Sequence of chain 2.B:
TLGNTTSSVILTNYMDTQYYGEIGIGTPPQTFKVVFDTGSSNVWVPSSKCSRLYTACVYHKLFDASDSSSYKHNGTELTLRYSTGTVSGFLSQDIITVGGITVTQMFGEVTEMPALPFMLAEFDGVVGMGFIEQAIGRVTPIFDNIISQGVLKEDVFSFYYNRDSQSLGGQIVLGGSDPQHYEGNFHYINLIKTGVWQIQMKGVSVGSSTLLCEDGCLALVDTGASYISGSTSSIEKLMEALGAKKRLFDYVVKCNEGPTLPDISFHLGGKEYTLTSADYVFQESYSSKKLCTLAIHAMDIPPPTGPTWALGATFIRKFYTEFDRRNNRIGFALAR

Binding-site contacts:
Ligand atom C32 contacts residue VAL36 of chain 2.B at 3.7 Å (hydrophobic).
Ligand atom C33 contacts residue VAL36 of chain 2.B at 3.7 Å (hydrophobic).
Ligand atom O30 contacts residue THR18 of chain 2.B at 3.5 Å (h-bond).
Ligand atom O15 contacts residue THR85 of chain 2.B at 3.2 Å (h-bond).
Ligand atom C22 contacts residue ASP38 of chain 2.B at 3.4 Å.
Ligand atom O24 contacts residue GLN19 of chain 2.B at 3.6 Å.
Ligand atom C37 contacts residue THR227 of chain 2.B at 3.3 Å.
Ligand atom C36 contacts residue ALA122 of chain 2.B at 3.5 Å (hydrophobic).
Ligand atom O12 contacts residue TYR83 of chain 2.B at 3.6 Å.
Ligand atom C37 contacts residue ALA229 of chain 2.B at 3.4 Å (hydrophobic).
Ligand atom C25 contacts residue GLY40 of chain 2.B at 3.2 Å.
Ligand atom O11 contacts residue SER84 of chain 2.B at 3.6 Å (h-bond).
Ligand atom O11 contacts residue ILE305 of chain 2.B at 3.4 Å.
Ligand atom C36 contacts residue GLN19 of chain 2.B at 3.7 Å.
Ligand atom C20 contacts residue GLY40 of chain 2.B at 3.7 Å.
Ligand atom C27 contacts residue GLY40 of chain 2.B at 3.6 Å.
Ligand atom C31 contacts residue GLY228 of chain 2.B at 3.6 Å.
Ligand atom C31 contacts residue THR18 of chain 2.B at 3.3 Å.
Ligand atom C22 contacts residue ASP226 of chain 2.B at 3.5 Å.
Ligand atom O30 contacts residue GLN19 of chain 2.B at 3.4 Å.
Ligand atom C25 contacts residue LEU224 of chain 2.B at 3.7 Å (hydrophobic).
Ligand atom O12 contacts residue SER84 of chain 2.B at 2.9 Å (h-bond).
Ligand atom C35 contacts residue THR309 of chain 2.B at 3.3 Å.
Ligand atom C5 contacts residue TYR83 of chain 2.B at 3.6 Å (hydrophobic).
Ligand atom C32 contacts residue GLY228 of chain 2.B at 3.3 Å.
Ligand atom C23 contacts residue GLY40 of chain 2.B at 3.3 Å.
Ligand atom C31 contacts residue SER230 of chain 2.B at 3.4 Å.
Ligand atom N14 contacts residue ASP38 of chain 2.B at 2.7 Å (salt-bridge).
Ligand atom O24 contacts residue DMS1 of chain 2.H at 3.2 Å (h-bond).
Ligand atom C34 contacts residue VAL127 of chain 2.B at 3.4 Å (hydrophobic).
Ligand atom N4 contacts residue ASP226 of chain 2.B at 3.6 Å.
Ligand atom C36 contacts residue PRO118 of chain 2.B at 3.6 Å (hydrophobic).
Ligand atom N14 contacts residue ASP226 of chain 2.B at 2.8 Å (salt-bridge).
Ligand atom C22 contacts residue GLY228 of chain 2.B at 3.3 Å.
Ligand atom C33 contacts residue ASP38 of chain 2.B at 3.4 Å.
Ligand atom O30 contacts residue TYR20 of chain 2.B at 3.1 Å (h-bond).
Ligand atom C23 contacts residue ASP38 of chain 2.B at 3.3 Å.
Ligand atom C35 contacts residue GLN135 of chain 2.B at 3.3 Å.
Ligand atom C36 contacts residue LEU121 of chain 2.B at 3.6 Å (hydrophobic).
Ligand atom O28 contacts residue DMS1 of chain 2.H at 3.0 Å (h-bond).

A small-molecule ligand and the protein it binds are described below.
Small molecule (SMILES): COCCCOc1cc(C(=O)N(C[C@@H]2CNC[C@H]2NS(=O)(=O)c2ccc(C)cc2)C(C)C)ccc1OC